Binding-site contacts:
Ligand atom O5 contacts residue GLU81 of chain 3.A at 3.4 Å (salt-bridge).
Ligand atom C22 contacts residue HIS61 of chain 3.A at 3.7 Å.
Ligand atom C6 contacts residue MN1 of chain 3.C at 3.4 Å.
Ligand atom C17 contacts residue MN1 of chain 3.B at 2.9 Å.
Ligand atom O5 contacts residue HIS61 of chain 3.A at 3.3 Å.
Ligand atom O5 contacts residue ASP109 of chain 3.A at 3.0 Å (salt-bridge).
Ligand atom C12 contacts residue LYS138 of chain 3.A at 3.5 Å.
Ligand atom O2 contacts residue MN1 of chain 3.C at 2.0 Å.
Ligand atom N3 contacts residue TYR44 of chain 3.A at 3.3 Å (h-bond).
Ligand atom C21 contacts residue ILE58 of chain 3.A at 3.6 Å (hydrophobic).
Ligand atom C3 contacts residue LYS54 of chain 3.A at 3.7 Å.
Ligand atom O5 contacts residue MN1 of chain 3.B at 2.3 Å.
Ligand atom C2 contacts residue ILE58 of chain 3.A at 3.8 Å (hydrophobic).
Ligand atom O6 contacts residue HIS61 of chain 3.A at 3.0 Å (h-bond).
Ligand atom O5 contacts residue MN1 of chain 3.C at 2.0 Å.
Ligand atom C16 contacts residue GLU120 of chain 3.A at 3.7 Å.
Ligand atom N5 contacts residue HIS61 of chain 3.A at 3.2 Å.
Ligand atom C17 contacts residue LYS135 of chain 3.A at 3.7 Å.
Ligand atom N5 contacts residue ILE58 of chain 3.A at 3.8 Å.
Ligand atom C18 contacts residue LYS138 of chain 3.A at 3.7 Å.
Ligand atom O4 contacts residue LEU107 of chain 3.A at 3.1 Å (h-bond).
Ligand atom O2 contacts residue GLU81 of chain 3.A at 3.0 Å (salt-bridge).
Ligand atom C22 contacts residue ILE58 of chain 3.A at 3.6 Å (hydrophobic).
Ligand atom C15 contacts residue LEU107 of chain 3.A at 3.4 Å (hydrophobic).
Ligand atom O6 contacts residue GLU120 of chain 3.A at 2.9 Å (salt-bridge).
Ligand atom C16 contacts residue MN1 of chain 3.C at 3.1 Å.
Ligand atom C17 contacts residue HIS61 of chain 3.A at 3.6 Å.
Ligand atom O6 contacts residue MN1 of chain 3.B at 2.1 Å.
Ligand atom O3 contacts residue TYR44 of chain 3.A at 3.0 Å (h-bond).
Ligand atom C19 contacts residue LYS138 of chain 3.A at 3.6 Å.
Ligand atom O6 contacts residue LYS135 of chain 3.A at 3.1 Å (salt-bridge).
Ligand atom C16 contacts residue MN1 of chain 3.B at 3.0 Å.
Ligand atom O4 contacts residue PHE106 of chain 3.A at 3.5 Å.
Ligand atom O1 contacts residue LYS54 of chain 3.A at 3.0 Å.
Ligand atom O6 contacts residue ILE121 of chain 3.A at 3.2 Å (h-bond).
Ligand atom O5 contacts residue GLU120 of chain 3.A at 3.3 Å (salt-bridge).
Ligand atom C8 contacts residue TYR44 of chain 3.A at 3.1 Å (hydrophobic).
Ligand atom C7 contacts residue MN1 of chain 3.C at 3.0 Å.
Ligand atom C17 contacts residue GLU120 of chain 3.A at 3.5 Å.
Ligand atom C9 contacts residue LEU107 of chain 3.A at 3.7 Å (hydrophobic).

This small molecule binds to this protein.
Small molecule (SMILES): O=C(NCCS(=O)(=O)c1ccccc1)c1nc([C@@H]2CCCN2C(=O)c2c(Cl)cncc2Cl)[nH]c(=O)c1O

Sequence of chain 3.A:
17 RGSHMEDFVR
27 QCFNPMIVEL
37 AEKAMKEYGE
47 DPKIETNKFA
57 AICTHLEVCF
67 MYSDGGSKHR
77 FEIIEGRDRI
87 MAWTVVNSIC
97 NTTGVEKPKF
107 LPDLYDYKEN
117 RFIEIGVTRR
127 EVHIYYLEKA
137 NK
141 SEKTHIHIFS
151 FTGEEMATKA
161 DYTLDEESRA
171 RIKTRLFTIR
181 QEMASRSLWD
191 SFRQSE